Binding-site contacts:
Ligand atom O2 contacts residue UR51 of chain 1.D at 1.3 Å (h-bond).
Ligand atom C contacts residue THR448 of chain 1.A at 3.4 Å.
Ligand atom O contacts residue SER333 of chain 1.A at 3.7 Å.
Ligand atom C3 contacts residue ARG447 of chain 1.A at 3.4 Å.
Ligand atom O contacts residue THR448 of chain 1.A at 3.0 Å (h-bond).
Ligand atom C5 contacts residue ASP444 of chain 1.A at 4.1 Å.
Ligand atom N contacts residue SER333 of chain 1.A at 3.9 Å.
Ligand atom C2 contacts residue UR51 of chain 1.D at 1.3 Å.
Ligand atom N contacts residue UR51 of chain 1.D at 0.6 Å (h-bond).
Ligand atom N1 contacts residue THR370 of chain 1.A at 3.4 Å (h-bond).
Ligand atom O contacts residue UR51 of chain 1.D at 0.4 Å (h-bond).
Ligand atom C3 contacts residue THR370 of chain 1.A at 4.1 Å.
Ligand atom C4 contacts residue ARG447 of chain 1.A at 4.1 Å.
Ligand atom C3 contacts residue ASP444 of chain 1.A at 3.3 Å.
Ligand atom O2 contacts residue ASP444 of chain 1.A at 3.9 Å.
Ligand atom O1 contacts residue PRO412 of chain 1.A at 4.0 Å.
Ligand atom C1 contacts residue PRO412 of chain 1.A at 4.2 Å (hydrophobic).
Ligand atom N1 contacts residue UR51 of chain 1.D at 1.6 Å.
Ligand atom C3 contacts residue UR51 of chain 1.D at 0.3 Å.
Ligand atom C1 contacts residue UR51 of chain 1.D at 1.1 Å.
Ligand atom C5 contacts residue PRO412 of chain 1.A at 3.8 Å (hydrophobic).
Ligand atom C2 contacts residue THR448 of chain 1.A at 3.3 Å.
Ligand atom N1 contacts residue ARG447 of chain 1.A at 3.4 Å (salt-bridge).
Ligand atom C contacts residue SER333 of chain 1.A at 4.2 Å.
Ligand atom C contacts residue UR51 of chain 1.D at 0.4 Å.
Ligand atom C1 contacts residue ASP444 of chain 1.A at 4.1 Å.
Ligand atom O3 contacts residue ASP444 of chain 1.A at 4.2 Å.
Ligand atom C contacts residue SER331 of chain 1.A at 4.3 Å.
Ligand atom C2 contacts residue SER331 of chain 1.A at 4.0 Å.
Ligand atom O2 contacts residue PRO412 of chain 1.A at 2.7 Å (h-bond).
Ligand atom O contacts residue ASN451 of chain 1.A at 3.3 Å (h-bond).
Ligand atom C contacts residue ASN451 of chain 1.A at 4.0 Å.
Ligand atom C5 contacts residue ARG447 of chain 1.A at 3.7 Å.
Ligand atom O3 contacts residue ARG447 of chain 1.A at 2.8 Å (salt-bridge).
Ligand atom C3 contacts residue THR448 of chain 1.A at 3.8 Å.
Ligand atom O1 contacts residue UR51 of chain 1.D at 0.2 Å (h-bond).
Ligand atom C2 contacts residue ASP444 of chain 1.A at 3.4 Å.
Ligand atom C5 contacts residue UR51 of chain 1.D at 0.4 Å.
Ligand atom C4 contacts residue UR51 of chain 1.D at 1.0 Å.
Ligand atom O3 contacts residue UR51 of chain 1.D at 1.0 Å.

Sequence of chain 1.A:
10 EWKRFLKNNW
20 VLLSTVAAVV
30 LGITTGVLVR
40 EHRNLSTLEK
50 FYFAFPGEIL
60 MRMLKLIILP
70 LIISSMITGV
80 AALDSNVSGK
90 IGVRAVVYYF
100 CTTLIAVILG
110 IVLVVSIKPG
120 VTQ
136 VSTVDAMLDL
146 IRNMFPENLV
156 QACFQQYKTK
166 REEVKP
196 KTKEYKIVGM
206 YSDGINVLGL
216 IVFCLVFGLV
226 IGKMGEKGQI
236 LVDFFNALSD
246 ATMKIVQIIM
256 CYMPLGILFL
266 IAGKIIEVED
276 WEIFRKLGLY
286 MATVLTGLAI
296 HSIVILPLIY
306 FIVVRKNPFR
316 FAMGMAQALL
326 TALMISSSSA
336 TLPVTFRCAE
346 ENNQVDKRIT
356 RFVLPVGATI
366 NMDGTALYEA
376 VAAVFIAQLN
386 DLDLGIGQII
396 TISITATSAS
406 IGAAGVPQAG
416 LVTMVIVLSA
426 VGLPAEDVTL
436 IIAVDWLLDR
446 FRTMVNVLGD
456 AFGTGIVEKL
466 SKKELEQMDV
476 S

A protein and the small-molecule ligand that binds it are described below.
Small molecule (SMILES): O=C1NO[C@@H]2[C@H]1CN[C@H]2C(=O)O